Sequence of chain 1.A:
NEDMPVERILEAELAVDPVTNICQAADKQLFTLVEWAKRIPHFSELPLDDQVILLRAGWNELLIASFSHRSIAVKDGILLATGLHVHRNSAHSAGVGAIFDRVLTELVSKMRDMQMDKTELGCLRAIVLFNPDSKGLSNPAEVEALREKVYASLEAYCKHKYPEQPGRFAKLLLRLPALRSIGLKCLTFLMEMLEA

Binding-site contacts:
Ligand atom C7 contacts residue CYS212 of chain 1.A at 4.0 Å (hydrophobic).
Ligand atom C20 contacts residue LEU106 of chain 1.A at 4.0 Å (hydrophobic).
Ligand atom O2 contacts residue LEU106 of chain 1.A at 3.9 Å.
Ligand atom C13 contacts residue ALA52 of chain 1.A at 4.1 Å (hydrophobic).
Ligand atom C3 contacts residue VAL122 of chain 1.A at 3.8 Å (hydrophobic).
Ligand atom C13 contacts residue PHE93 of chain 1.A at 3.6 Å (hydrophobic).
Ligand atom C12 contacts residue PHE93 of chain 1.A at 3.8 Å (hydrophobic).
Ligand atom C18 contacts residue CYS212 of chain 1.A at 3.9 Å (hydrophobic).
Ligand atom C16 contacts residue VAL45 of chain 1.A at 4.1 Å (hydrophobic).
Ligand atom O2 contacts residue ALA51 of chain 1.A at 3.2 Å.
Ligand atom O1 contacts residue GLN55 of chain 1.A at 3.3 Å.
Ligand atom O2 contacts residue ARG96 of chain 1.A at 3.6 Å.
Ligand atom C11 contacts residue PHE93 of chain 1.A at 3.8 Å (hydrophobic).
Ligand atom O1 contacts residue ALA107 of chain 1.A at 3.6 Å.
Ligand atom O1 contacts residue PHE93 of chain 1.A at 3.8 Å.
Ligand atom C15 contacts residue GLN55 of chain 1.A at 3.7 Å.
Ligand atom C13 contacts residue ALA51 of chain 1.A at 4.1 Å (hydrophobic).
Ligand atom C15 contacts residue PHE93 of chain 1.A at 3.8 Å (hydrophobic).
Ligand atom C15 contacts residue ARG96 of chain 1.A at 3.7 Å.
Ligand atom C8 contacts residue ILE48 of chain 1.A at 3.6 Å (hydrophobic).
Ligand atom C12 contacts residue LEU89 of chain 1.A at 4.0 Å (hydrophobic).
Ligand atom C20 contacts residue ALA51 of chain 1.A at 3.3 Å (hydrophobic).
Ligand atom C11 contacts residue ILE48 of chain 1.A at 3.6 Å (hydrophobic).
Ligand atom O1 contacts residue ARG96 of chain 1.A at 2.8 Å (salt-bridge).
Ligand atom O2 contacts residue ALA107 of chain 1.A at 3.1 Å (h-bond).
Ligand atom C17 contacts residue CYS212 of chain 1.A at 3.6 Å (hydrophobic).
Ligand atom C14 contacts residue GLN55 of chain 1.A at 4.0 Å.
Ligand atom C20 contacts residue ILE48 of chain 1.A at 3.8 Å (hydrophobic).
Ligand atom C15 contacts residue ALA107 of chain 1.A at 3.8 Å (hydrophobic).
Ligand atom C4 contacts residue ILE125 of chain 1.A at 3.6 Å (hydrophobic).
Ligand atom C3 contacts residue ILE48 of chain 1.A at 3.8 Å (hydrophobic).
Ligand atom C12 contacts residue ALA52 of chain 1.A at 3.9 Å (hydrophobic).
Ligand atom C18 contacts residue PHE93 of chain 1.A at 4.0 Å (hydrophobic).
Ligand atom C2 contacts residue VAL122 of chain 1.A at 3.8 Å (hydrophobic).
Ligand atom C6 contacts residue CYS212 of chain 1.A at 4.1 Å (hydrophobic).
Ligand atom C5 contacts residue CYS212 of chain 1.A at 4.1 Å (hydrophobic).
Ligand atom C20 contacts residue PHE93 of chain 1.A at 3.8 Å (hydrophobic).
Ligand atom O2 contacts residue PHE93 of chain 1.A at 4.1 Å.
Ligand atom C11 contacts residue ALA52 of chain 1.A at 4.1 Å (hydrophobic).
Ligand atom C14 contacts residue PHE93 of chain 1.A at 4.0 Å (hydrophobic).

A protein and the small-molecule ligand that binds it are described below.
Small molecule (SMILES): CC1=C(/C=C/C(C)=C/C=C/C(C)=C/C(=O)O)C(C)(C)CCC1